A small-molecule ligand and the protein it binds are described below.
Small molecule (SMILES): CC(=O)N[C@H]1[C@H](O[C@H]2[C@H](O)[C@@H](NC(C)=O)CO[C@@H]2CO)O[C@H](CO)[C@@H](O[C@@H]2O[C@H](CO[C@H]3O[C@H](CO[C@H]4O[C@H](CO)[C@@H](O)[C@H](O)[C@@H]4O)[C@@H](O)[C@H](O[C@H]4O[C@H](CO)[C@@H](O)[C@H](O)[C@@H]4O)[C@@H]3O)[C@@H](O)[C@H](O)[C@@H]2O)[C@@H]1O

Sequence of chain 1.C:
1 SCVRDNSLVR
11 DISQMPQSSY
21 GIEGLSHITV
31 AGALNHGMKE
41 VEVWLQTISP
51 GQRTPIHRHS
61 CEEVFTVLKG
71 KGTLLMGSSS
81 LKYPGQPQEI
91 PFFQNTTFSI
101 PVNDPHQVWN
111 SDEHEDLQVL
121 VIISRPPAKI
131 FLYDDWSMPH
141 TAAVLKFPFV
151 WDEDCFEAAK

Binding-site contacts:
Ligand atom C7 contacts residue ASN95 of chain 1.B at 3.4 Å.
Ligand atom O3 contacts residue SER26 of chain 1.C at 3.2 Å (h-bond).
Ligand atom C7 contacts residue THR47 of chain 1.C at 3.6 Å.
Ligand atom O7 contacts residue LEU45 of chain 1.C at 3.6 Å.
Ligand atom N2 contacts residue ASN95 of chain 1.B at 2.9 Å (h-bond).
Ligand atom O7 contacts residue ASN95 of chain 1.B at 3.3 Å (h-bond).
Ligand atom C2 contacts residue GLN17 of chain 1.C at 3.5 Å.
Ligand atom C6 contacts residue THR47 of chain 1.C at 3.6 Å.
Ligand atom N2 contacts residue GLN17 of chain 1.C at 2.8 Å (h-bond).
Ligand atom C3 contacts residue GLN17 of chain 1.C at 3.5 Å.
Ligand atom O5 contacts residue ASN95 of chain 1.B at 2.3 Å (h-bond).
Ligand atom O3 contacts residue THR47 of chain 1.C at 3.5 Å (h-bond).
Ligand atom O2 contacts residue LEU25 of chain 1.C at 2.7 Å (h-bond).
Ligand atom O5 contacts residue GLY24 of chain 1.C at 3.5 Å (h-bond).
Ligand atom C5 contacts residue ASP116 of chain 1.C at 3.4 Å.
Ligand atom O2 contacts residue GLY24 of chain 1.C at 3.4 Å.
Ligand atom C3 contacts residue ASP116 of chain 1.C at 3.4 Å.
Ligand atom O7 contacts residue THR47 of chain 1.C at 2.7 Å (h-bond).
Ligand atom C3 contacts residue ASN95 of chain 1.B at 3.8 Å.
Ligand atom C5 contacts residue ASN95 of chain 1.B at 3.6 Å.
Ligand atom O6 contacts residue SER13 of chain 1.C at 3.7 Å.
Ligand atom C1 contacts residue ASN95 of chain 1.B at 1.4 Å.
Ligand atom O4 contacts residue SER18 of chain 1.C at 3.5 Å.
Ligand atom O6 contacts residue SER49 of chain 1.C at 3.7 Å.
Ligand atom C1 contacts residue GLY24 of chain 1.C at 3.6 Å.
Ligand atom O4 contacts residue ASP116 of chain 1.C at 2.9 Å (salt-bridge).
Ligand atom O6 contacts residue SER26 of chain 1.C at 2.9 Å (h-bond).
Ligand atom C2 contacts residue LEU25 of chain 1.C at 3.2 Å (hydrophobic).
Ligand atom O3 contacts residue GLU23 of chain 1.C at 2.7 Å (salt-bridge).
Ligand atom O4 contacts residue GLN118 of chain 1.C at 3.3 Å (h-bond).
Ligand atom C2 contacts residue ASN95 of chain 1.B at 2.4 Å.
Ligand atom O6 contacts residue GLN17 of chain 1.C at 3.0 Å (h-bond).
Ligand atom C8 contacts residue LEU45 of chain 1.C at 3.4 Å (hydrophobic).
Ligand atom C6 contacts residue ILE28 of chain 1.C at 3.5 Å (hydrophobic).
Ligand atom C8 contacts residue SER26 of chain 1.C at 3.4 Å.
Ligand atom C4 contacts residue ASP116 of chain 1.C at 3.4 Å.
Ligand atom C6 contacts residue GLN17 of chain 1.C at 3.6 Å.
Ligand atom O7 contacts residue GLN118 of chain 1.C at 3.0 Å (h-bond).
Ligand atom N2 contacts residue SER26 of chain 1.C at 3.7 Å.
Ligand atom O4 contacts residue SER19 of chain 1.C at 3.0 Å (h-bond).

Sequence of chain 1.B:
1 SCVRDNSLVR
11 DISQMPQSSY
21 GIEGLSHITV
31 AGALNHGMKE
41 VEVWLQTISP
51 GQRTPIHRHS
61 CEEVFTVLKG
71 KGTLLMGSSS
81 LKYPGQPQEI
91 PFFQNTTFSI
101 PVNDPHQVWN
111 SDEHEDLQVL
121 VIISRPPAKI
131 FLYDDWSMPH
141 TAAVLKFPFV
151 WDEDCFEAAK